A protein and the small-molecule ligand that binds it are described below.
Small molecule (SMILES): C[C@H](CC(=O)O)c1nn(C)c2nc(N)[nH]c(=O)c2c1=O

Binding-site contacts:
Ligand atom O4 contacts residue ARG274 of chain 3.B at 3.2 Å (salt-bridge).
Ligand atom C4 contacts residue ARG274 of chain 3.B at 3.8 Å.
Ligand atom O1 contacts residue ARG274 of chain 3.B at 3.9 Å.
Ligand atom O2 contacts residue ARG274 of chain 3.B at 2.8 Å (salt-bridge).
Ligand atom C8 contacts residue ILE142 of chain 3.B at 3.7 Å (hydrophobic).
Ligand atom C4 contacts residue ASP121 of chain 3.B at 3.1 Å.
Ligand atom N5 contacts residue ILE142 of chain 3.B at 3.5 Å.
Ligand atom C5 contacts residue ARG274 of chain 3.B at 3.6 Å.
Ligand atom C3 contacts residue LYS240 of chain 3.B at 3.6 Å.
Ligand atom O3 contacts residue LYS240 of chain 3.B at 3.2 Å (salt-bridge).
Ligand atom N4 contacts residue ARG274 of chain 3.B at 3.9 Å.
Ligand atom N1 contacts residue ILE163 of chain 3.B at 3.8 Å.
Ligand atom C7 contacts residue MET165 of chain 3.B at 3.9 Å (hydrophobic).
Ligand atom C4 contacts residue ASN140 of chain 3.B at 3.6 Å.
Ligand atom C9 contacts residue ARG274 of chain 3.B at 3.4 Å.
Ligand atom N1 contacts residue LEU234 of chain 3.B at 3.7 Å.
Ligand atom O1 contacts residue LYS240 of chain 3.B at 2.4 Å (salt-bridge).
Ligand atom C7 contacts residue ASP204 of chain 3.B at 3.1 Å.
Ligand atom C2 contacts residue ARG274 of chain 3.B at 3.3 Å.
Ligand atom N1 contacts residue ASP204 of chain 3.B at 2.8 Å (salt-bridge).
Ligand atom N5 contacts residue ARG274 of chain 3.B at 3.5 Å (salt-bridge).
Ligand atom C7 contacts residue ASN140 of chain 3.B at 3.4 Å.
Ligand atom C9 contacts residue PHE209 of chain 3.B at 3.8 Å (hydrophobic).
Ligand atom N4 contacts residue ILE142 of chain 3.B at 3.7 Å.
Ligand atom O3 contacts residue PHE209 of chain 3.B at 3.6 Å.
Ligand atom N2 contacts residue ASP204 of chain 3.B at 2.6 Å (salt-bridge).
Ligand atom C5 contacts residue PHE209 of chain 3.B at 3.7 Å (hydrophobic).
Ligand atom N1 contacts residue ASN140 of chain 3.B at 2.5 Å (h-bond).
Ligand atom C3 contacts residue PHE209 of chain 3.B at 3.4 Å (hydrophobic).
Ligand atom N4 contacts residue ASN140 of chain 3.B at 3.2 Å (h-bond).
Ligand atom C8 contacts residue ARG274 of chain 3.B at 3.6 Å.
Ligand atom C6 contacts residue PHE209 of chain 3.B at 3.4 Å (hydrophobic).
Ligand atom O3 contacts residue GLY236 of chain 3.B at 3.2 Å (h-bond).
Ligand atom N2 contacts residue MET165 of chain 3.B at 3.6 Å.
Ligand atom N3 contacts residue ARG274 of chain 3.B at 3.5 Å (salt-bridge).
Ligand atom C4 contacts residue ILE142 of chain 3.B at 3.4 Å (hydrophobic).
Ligand atom O1 contacts residue PHE209 of chain 3.B at 3.2 Å.
Ligand atom C10 contacts residue ASP204 of chain 3.B at 3.8 Å.
Ligand atom C10 contacts residue MET165 of chain 3.B at 3.8 Å (hydrophobic).
Ligand atom C3 contacts residue ARG274 of chain 3.B at 3.3 Å.

Sequence of chain 3.B:
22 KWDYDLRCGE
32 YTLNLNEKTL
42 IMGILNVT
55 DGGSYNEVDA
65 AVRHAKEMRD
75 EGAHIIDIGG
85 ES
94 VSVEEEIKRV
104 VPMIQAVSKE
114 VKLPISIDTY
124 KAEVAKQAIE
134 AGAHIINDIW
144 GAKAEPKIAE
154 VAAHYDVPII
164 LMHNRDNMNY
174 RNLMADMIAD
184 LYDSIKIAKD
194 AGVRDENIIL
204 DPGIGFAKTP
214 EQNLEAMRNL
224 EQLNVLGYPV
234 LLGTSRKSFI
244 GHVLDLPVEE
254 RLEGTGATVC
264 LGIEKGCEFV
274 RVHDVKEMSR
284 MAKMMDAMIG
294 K